Sequence of chain 1.G:
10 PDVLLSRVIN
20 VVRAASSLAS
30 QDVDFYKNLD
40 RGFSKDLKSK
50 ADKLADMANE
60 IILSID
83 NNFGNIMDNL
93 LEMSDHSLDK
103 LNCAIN

Sequence of chain 1.H:
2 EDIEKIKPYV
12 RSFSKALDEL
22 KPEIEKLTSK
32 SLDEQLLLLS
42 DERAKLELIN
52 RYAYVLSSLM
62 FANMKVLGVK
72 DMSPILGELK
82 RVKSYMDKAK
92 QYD

A small-molecule ligand and the protein it binds are described below.
Small molecule (SMILES): CC(C)C[C@H](NC(=O)[C@@H](N)CC(=O)O)C(=O)N[C@@H](Cc1ccccc1)C(=O)N[C@@H](CC(=O)O)C(=O)N[C@H](C(=O)N[C@@H](Cc1ccccc1)C(=O)N[C@@H](CCC(=O)O)C(=O)N[C@@H](C)C=O)C(C)C

Binding-site contacts:
Ligand atom CG contacts residue YT31 of chain 1.EA at 3.5 Å.
Ligand atom OD2 contacts residue LYS84 of chain 1.H at 4.1 Å.
Ligand atom CG2 contacts residue VAL21 of chain 1.G at 3.5 Å (hydrophobic).
Ligand atom CD2 contacts residue LYS84 of chain 1.H at 3.5 Å.
Ligand atom CE1 contacts residue LEU80 of chain 1.H at 3.4 Å (hydrophobic).
Ligand atom CD1 contacts residue LEU80 of chain 1.H at 3.6 Å (hydrophobic).
Ligand atom CZ contacts residue MET87 of chain 1.H at 3.4 Å (hydrophobic).
Ligand atom CZ contacts residue LYS84 of chain 1.H at 3.3 Å.
Ligand atom C contacts residue TYR55 of chain 1.H at 3.5 Å (hydrophobic).
Ligand atom CD1 contacts residue TYR55 of chain 1.H at 4.2 Å (hydrophobic).
Ligand atom CZ contacts residue LEU80 of chain 1.H at 3.8 Å (hydrophobic).
Ligand atom OE1 contacts residue YT31 of chain 1.EA at 3.4 Å.
Ligand atom CD2 contacts residue LEU14 of chain 1.G at 4.2 Å (hydrophobic).
Ligand atom CZ contacts residue SER59 of chain 1.H at 3.4 Å.
Ligand atom CE1 contacts residue SER59 of chain 1.H at 4.1 Å.
Ligand atom O contacts residue TYR55 of chain 1.H at 2.6 Å (h-bond).
Ligand atom OD1 contacts residue YT31 of chain 1.EA at 2.5 Å.
Ligand atom CZ contacts residue TYR55 of chain 1.H at 3.8 Å (hydrophobic).
Ligand atom OE2 contacts residue YT31 of chain 1.EA at 3.3 Å.
Ligand atom CB contacts residue YT31 of chain 1.EA at 4.0 Å.
Ligand atom CE1 contacts residue VAL83 of chain 1.H at 3.6 Å (hydrophobic).
Ligand atom CB contacts residue TYR55 of chain 1.H at 3.6 Å (hydrophobic).
Ligand atom CE1 contacts residue TYR55 of chain 1.H at 3.8 Å (hydrophobic).
Ligand atom CG contacts residue LYS84 of chain 1.H at 4.1 Å.
Ligand atom CG contacts residue LEU80 of chain 1.H at 3.5 Å (hydrophobic).
Ligand atom CE1 contacts residue VAL21 of chain 1.G at 4.0 Å (hydrophobic).
Ligand atom CE1 contacts residue LYS84 of chain 1.H at 3.7 Å.
Ligand atom CD1 contacts residue PHE62 of chain 1.H at 3.9 Å (hydrophobic).
Ligand atom CB contacts residue LEU80 of chain 1.H at 3.7 Å (hydrophobic).
Ligand atom CE2 contacts residue TYR55 of chain 1.H at 3.8 Å (hydrophobic).
Ligand atom CD2 contacts residue LEU80 of chain 1.H at 3.9 Å (hydrophobic).
Ligand atom OD2 contacts residue YT31 of chain 1.EA at 4.0 Å.
Ligand atom CD1 contacts residue LYS84 of chain 1.H at 4.2 Å.
Ligand atom CD contacts residue YT31 of chain 1.EA at 3.8 Å.
Ligand atom O contacts residue LEU77 of chain 1.H at 3.8 Å.
Ligand atom CE2 contacts residue LYS84 of chain 1.H at 3.4 Å.
Ligand atom CE2 contacts residue MET87 of chain 1.H at 3.7 Å (hydrophobic).
Ligand atom CA contacts residue TYR55 of chain 1.H at 4.0 Å (hydrophobic).
Ligand atom CE2 contacts residue LEU80 of chain 1.H at 3.7 Å (hydrophobic).
Ligand atom CZ contacts residue VAL83 of chain 1.H at 3.5 Å (hydrophobic).